Binding-site contacts:
Ligand atom C24 contacts residue PHE283 of chain 1.D at 4.1 Å (hydrophobic).
Ligand atom C6 contacts residue PHE250 of chain 1.D at 4.0 Å (hydrophobic).
Ligand atom N17 contacts residue MET267 of chain 1.D at 3.1 Å (h-bond).
Ligand atom N16 contacts residue PHE283 of chain 1.D at 3.3 Å.
Ligand atom C13 contacts residue PHE283 of chain 1.D at 3.7 Å (hydrophobic).
Ligand atom C21 contacts residue MET267 of chain 1.D at 3.5 Å (hydrophobic).
Ligand atom O15 contacts residue GLN280 of chain 1.D at 3.0 Å (h-bond).
Ligand atom C19 contacts residue MET267 of chain 1.D at 3.6 Å (hydrophobic).
Ligand atom C23 contacts residue GLY279 of chain 1.D at 4.0 Å.
Ligand atom C10 contacts residue HIS79 of chain 1.D at 3.8 Å.
Ligand atom O8 contacts residue PHE250 of chain 1.D at 4.0 Å.
Ligand atom N1 contacts residue ILE246 of chain 1.D at 3.7 Å.
Ligand atom O8 contacts residue PHE283 of chain 1.D at 3.7 Å.
Ligand atom C18 contacts residue GLN280 of chain 1.D at 3.8 Å.
Ligand atom C20 contacts residue TYR247 of chain 1.D at 3.8 Å (hydrophobic).
Ligand atom N1 contacts residue PHE283 of chain 1.D at 3.4 Å.
Ligand atom N16 contacts residue MET267 of chain 1.D at 3.4 Å (h-bond).
Ligand atom C20 contacts residue GLY279 of chain 1.D at 3.6 Å.
Ligand atom C4 contacts residue LEU229 of chain 1.D at 3.9 Å (hydrophobic).
Ligand atom O15 contacts residue PHE283 of chain 1.D at 3.8 Å.
Ligand atom C2 contacts residue PHE283 of chain 1.D at 3.5 Å (hydrophobic).
Ligand atom N14 contacts residue PHE250 of chain 1.D at 3.8 Å.
Ligand atom C19 contacts residue PHE250 of chain 1.D at 4.1 Å (hydrophobic).
Ligand atom C18 contacts residue TYR247 of chain 1.D at 3.4 Å (hydrophobic).
Ligand atom C19 contacts residue PHE283 of chain 1.D at 3.4 Å (hydrophobic).
Ligand atom C13 contacts residue PHE250 of chain 1.D at 4.0 Å (hydrophobic).
Ligand atom C12 contacts residue PHE283 of chain 1.D at 3.5 Å (hydrophobic).
Ligand atom C12 contacts residue GLN280 of chain 1.D at 3.8 Å.
Ligand atom N5 contacts residue ILE246 of chain 1.D at 3.6 Å.
Ligand atom C12 contacts residue VAL232 of chain 1.D at 3.8 Å (hydrophobic).
Ligand atom C20 contacts residue MET267 of chain 1.D at 3.4 Å (hydrophobic).
Ligand atom C18 contacts residue PHE283 of chain 1.D at 3.9 Å (hydrophobic).
Ligand atom C10 contacts residue PHE250 of chain 1.D at 4.1 Å (hydrophobic).
Ligand atom C3 contacts residue PHE283 of chain 1.D at 3.7 Å (hydrophobic).
Ligand atom O8 contacts residue LEU189 of chain 1.D at 4.0 Å.
Ligand atom C4 contacts residue PHE283 of chain 1.D at 3.9 Å (hydrophobic).
Ligand atom N14 contacts residue PHE283 of chain 1.D at 3.3 Å.
Ligand atom C12 contacts residue ILE246 of chain 1.D at 3.9 Å (hydrophobic).
Ligand atom C18 contacts residue MET267 of chain 1.D at 3.7 Å (hydrophobic).
Ligand atom N5 contacts residue PHE283 of chain 1.D at 3.8 Å.

The protein below binds the small molecule below.
Small molecule (SMILES): Cn1ncc(C(=O)N2CCC2)c1C(=O)Nc1ccn(C2CCCC2)n1

Sequence of chain 1.D:
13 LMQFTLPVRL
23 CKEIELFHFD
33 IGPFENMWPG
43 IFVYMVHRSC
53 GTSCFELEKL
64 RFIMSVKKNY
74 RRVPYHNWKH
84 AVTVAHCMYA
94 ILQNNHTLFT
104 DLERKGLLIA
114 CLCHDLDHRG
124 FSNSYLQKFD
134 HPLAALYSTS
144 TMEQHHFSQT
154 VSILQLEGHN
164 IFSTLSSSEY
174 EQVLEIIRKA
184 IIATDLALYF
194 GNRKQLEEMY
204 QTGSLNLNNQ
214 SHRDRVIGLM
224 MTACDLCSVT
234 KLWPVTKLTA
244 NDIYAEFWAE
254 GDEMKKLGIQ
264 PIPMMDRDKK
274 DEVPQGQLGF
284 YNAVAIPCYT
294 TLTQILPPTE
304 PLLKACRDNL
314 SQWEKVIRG